Binding-site contacts:
Ligand atom O2 contacts residue TYR12 of chain 2.A at 4.2 Å.
Ligand atom N2 contacts residue TYR100 of chain 2.A at 4.2 Å.
Ligand atom C7 contacts residue TYR12 of chain 2.A at 3.4 Å (hydrophobic).
Ligand atom O1 contacts residue MAN1 of chain 2.G at 4.2 Å.
Ligand atom C9 contacts residue TYR22 of chain 2.A at 4.0 Å (hydrophobic).
Ligand atom O3 contacts residue TYR12 of chain 2.A at 4.1 Å.
Ligand atom O6 contacts residue LEU99 of chain 2.A at 4.2 Å.
Ligand atom C10 contacts residue PRO13 of chain 2.A at 3.5 Å (hydrophobic).
Ligand atom C5 contacts residue TYR12 of chain 2.A at 3.0 Å (hydrophobic).
Ligand atom C1 contacts residue TYR12 of chain 2.A at 3.5 Å (hydrophobic).
Ligand atom N1 contacts residue TYR12 of chain 2.A at 3.4 Å (h-bond).
Ligand atom O3 contacts residue TYR100 of chain 2.A at 2.4 Å (h-bond).
Ligand atom N2 contacts residue TYR12 of chain 2.A at 3.2 Å (h-bond).
Ligand atom O1 contacts residue TYR12 of chain 2.A at 3.7 Å.
Ligand atom C6 contacts residue TYR12 of chain 2.A at 2.9 Å (hydrophobic).
Ligand atom C1 contacts residue LEU99 of chain 2.A at 4.3 Å (hydrophobic).
Ligand atom C9 contacts residue DC1 of chain 2.C at 2.9 Å.
Ligand atom C10 contacts residue DC1 of chain 2.C at 3.6 Å.
Ligand atom O4 contacts residue PRO23 of chain 2.A at 4.0 Å.
Ligand atom O4 contacts residue SER21 of chain 2.A at 3.9 Å.
Ligand atom C12 contacts residue PRO13 of chain 2.A at 3.8 Å (hydrophobic).
Ligand atom C3 contacts residue TYR12 of chain 2.A at 2.9 Å (hydrophobic).
Ligand atom C11 contacts residue DC1 of chain 2.C at 3.6 Å.
Ligand atom C8 contacts residue TYR12 of chain 2.A at 3.5 Å (hydrophobic).
Ligand atom O6 contacts residue MAN1 of chain 2.G at 1.4 Å.
Ligand atom C4 contacts residue TYR12 of chain 2.A at 3.7 Å (hydrophobic).
Ligand atom C7 contacts residue TYR100 of chain 2.A at 3.4 Å (hydrophobic).
Ligand atom C6 contacts residue TYR100 of chain 2.A at 4.1 Å (hydrophobic).
Ligand atom C9 contacts residue SER21 of chain 2.A at 3.8 Å.
Ligand atom C2 contacts residue TYR12 of chain 2.A at 3.8 Å (hydrophobic).
Ligand atom C2 contacts residue MAN1 of chain 2.G at 3.7 Å.
Ligand atom O4 contacts residue DC1 of chain 2.C at 1.5 Å.
Ligand atom C1 contacts residue MAN1 of chain 2.G at 2.4 Å.
Ligand atom C14 contacts residue TYR12 of chain 2.A at 3.4 Å (hydrophobic).
Ligand atom C9 contacts residue PRO23 of chain 2.A at 4.2 Å (hydrophobic).
Ligand atom O4 contacts residue TYR22 of chain 2.A at 4.2 Å.
Ligand atom C12 contacts residue DC1 of chain 2.C at 4.1 Å.
Ligand atom C11 contacts residue PRO13 of chain 2.A at 3.6 Å (hydrophobic).
Ligand atom C13 contacts residue DC1 of chain 2.C at 3.6 Å.
Ligand atom C9 contacts residue PRO13 of chain 2.A at 3.2 Å (hydrophobic).

Sequence of chain 2.A:
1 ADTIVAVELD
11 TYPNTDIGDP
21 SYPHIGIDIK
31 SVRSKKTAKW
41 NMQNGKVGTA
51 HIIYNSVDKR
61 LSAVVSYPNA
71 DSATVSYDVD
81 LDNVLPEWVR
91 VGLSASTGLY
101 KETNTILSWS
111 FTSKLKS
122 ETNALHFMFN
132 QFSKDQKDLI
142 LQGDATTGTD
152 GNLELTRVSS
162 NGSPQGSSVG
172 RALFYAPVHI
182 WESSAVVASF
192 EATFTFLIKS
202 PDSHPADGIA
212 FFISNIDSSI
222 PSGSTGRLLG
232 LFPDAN

A protein and the small-molecule ligand that binds it are described below.
Small molecule (SMILES): O=c1c(NCCCCCCO)c(NCCOCCO)c1=O